Sequence of chain 5.D:
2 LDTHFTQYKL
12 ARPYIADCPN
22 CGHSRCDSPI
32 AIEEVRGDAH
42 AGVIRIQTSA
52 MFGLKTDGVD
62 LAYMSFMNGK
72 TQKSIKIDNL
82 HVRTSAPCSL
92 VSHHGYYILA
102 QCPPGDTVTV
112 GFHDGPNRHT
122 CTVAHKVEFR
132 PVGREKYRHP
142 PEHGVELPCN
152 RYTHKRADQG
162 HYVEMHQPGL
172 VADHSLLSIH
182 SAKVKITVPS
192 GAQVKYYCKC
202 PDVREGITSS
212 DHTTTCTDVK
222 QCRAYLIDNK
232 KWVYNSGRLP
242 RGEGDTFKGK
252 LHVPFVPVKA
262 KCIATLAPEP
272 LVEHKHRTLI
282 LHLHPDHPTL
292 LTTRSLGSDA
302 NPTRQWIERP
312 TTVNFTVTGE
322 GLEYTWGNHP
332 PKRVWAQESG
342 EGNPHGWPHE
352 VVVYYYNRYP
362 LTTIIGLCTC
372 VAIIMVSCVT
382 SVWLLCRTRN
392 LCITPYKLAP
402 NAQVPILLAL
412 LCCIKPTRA

This protein binds this small molecule.
Small molecule (SMILES): O=C(O)[C@@H]1O[C@H](O[C@H]2[C@@H](OS(=O)(=O)O)O[C@@H](O)[C@H](NS(=O)(=O)O)[C@H]2O)[C@@H](OS(=O)(=O)O)[C@H](O)[C@@H]1O

Sequence of chain 5.F:
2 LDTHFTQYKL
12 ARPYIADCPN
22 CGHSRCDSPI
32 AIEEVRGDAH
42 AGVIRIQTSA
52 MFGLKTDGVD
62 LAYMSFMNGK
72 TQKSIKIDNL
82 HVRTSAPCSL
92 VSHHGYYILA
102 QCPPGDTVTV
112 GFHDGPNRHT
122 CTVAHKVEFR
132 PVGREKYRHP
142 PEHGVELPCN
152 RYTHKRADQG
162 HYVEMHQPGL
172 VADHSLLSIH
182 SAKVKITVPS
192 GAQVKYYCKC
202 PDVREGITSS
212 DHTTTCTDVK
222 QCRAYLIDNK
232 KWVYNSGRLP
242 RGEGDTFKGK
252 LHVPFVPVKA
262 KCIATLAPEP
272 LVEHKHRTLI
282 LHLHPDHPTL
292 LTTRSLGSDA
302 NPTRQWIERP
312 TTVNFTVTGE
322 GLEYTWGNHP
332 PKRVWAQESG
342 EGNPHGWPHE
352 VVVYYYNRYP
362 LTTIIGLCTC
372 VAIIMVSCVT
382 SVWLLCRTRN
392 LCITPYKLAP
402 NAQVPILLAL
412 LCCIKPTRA

Binding-site contacts:
Ligand atom O3 contacts residue HIS82 of chain 5.D at 3.9 Å.
Ligand atom OAB contacts residue ARG119 of chain 5.H at 3.5 Å.
Ligand atom C1 contacts residue HIS82 of chain 5.H at 3.7 Å.
Ligand atom OAF contacts residue HIS82 of chain 5.D at 3.2 Å (h-bond).
Ligand atom SAG contacts residue HIS114 of chain 5.H at 4.1 Å.
Ligand atom SAG contacts residue ASN80 of chain 5.D at 4.3 Å.
Ligand atom OBC contacts residue HIS114 of chain 5.D at 4.1 Å.
Ligand atom OBA contacts residue HIS82 of chain 5.D at 4.3 Å.
Ligand atom OAH contacts residue HIS82 of chain 5.D at 3.1 Å (h-bond).
Ligand atom O6B contacts residue ASN80 of chain 5.D at 3.0 Å (h-bond).
Ligand atom OBF contacts residue HIS114 of chain 5.F at 3.9 Å.
Ligand atom O4 contacts residue ASN80 of chain 5.D at 3.1 Å (h-bond).
Ligand atom SBB contacts residue HIS82 of chain 5.F at 3.5 Å (h-bond).
Ligand atom OBC contacts residue HIS82 of chain 5.F at 3.2 Å (h-bond).
Ligand atom C1 contacts residue HIS114 of chain 5.H at 3.5 Å.
Ligand atom O2 contacts residue HIS82 of chain 5.F at 4.0 Å.
Ligand atom O3 contacts residue HIS114 of chain 5.D at 3.3 Å (h-bond).
Ligand atom SAG contacts residue HIS82 of chain 5.D at 3.7 Å.
Ligand atom O1 contacts residue HIS82 of chain 5.H at 3.6 Å.
Ligand atom C6 contacts residue ASN80 of chain 5.D at 3.8 Å.
Ligand atom O4 contacts residue HIS114 of chain 5.D at 3.6 Å.
Ligand atom SBG contacts residue HIS82 of chain 5.F at 4.0 Å.
Ligand atom OBI contacts residue HIS114 of chain 5.F at 3.0 Å (h-bond).
Ligand atom C3 contacts residue HIS82 of chain 5.D at 4.3 Å.
Ligand atom C5 contacts residue HIS82 of chain 5.H at 4.0 Å.
Ligand atom C2 contacts residue HIS82 of chain 5.D at 4.2 Å.
Ligand atom C4 contacts residue ASN80 of chain 5.D at 4.0 Å.
Ligand atom OAH contacts residue ASN80 of chain 5.D at 3.2 Å (h-bond).
Ligand atom SBB contacts residue HIS114 of chain 5.D at 4.2 Å.
Ligand atom O1 contacts residue HIS114 of chain 5.H at 2.8 Å (h-bond).
Ligand atom OBE contacts residue HIS82 of chain 5.F at 2.9 Å (h-bond).
Ligand atom OBH contacts residue HIS114 of chain 5.F at 3.1 Å (h-bond).
Ligand atom SBG contacts residue HIS114 of chain 5.F at 3.5 Å (h-bond).
Ligand atom O5 contacts residue HIS82 of chain 5.H at 3.2 Å (h-bond).
Ligand atom OBF contacts residue HIS82 of chain 5.F at 3.9 Å.
Ligand atom OBA contacts residue HIS114 of chain 5.D at 3.0 Å (h-bond).
Ligand atom N2 contacts residue HIS114 of chain 5.H at 4.1 Å.
Ligand atom OBI contacts residue HIS82 of chain 5.F at 2.9 Å.
Ligand atom OAB contacts residue HIS114 of chain 5.H at 3.3 Å.
Ligand atom OAF contacts residue HIS114 of chain 5.H at 4.1 Å.

Sequence of chain 5.H:
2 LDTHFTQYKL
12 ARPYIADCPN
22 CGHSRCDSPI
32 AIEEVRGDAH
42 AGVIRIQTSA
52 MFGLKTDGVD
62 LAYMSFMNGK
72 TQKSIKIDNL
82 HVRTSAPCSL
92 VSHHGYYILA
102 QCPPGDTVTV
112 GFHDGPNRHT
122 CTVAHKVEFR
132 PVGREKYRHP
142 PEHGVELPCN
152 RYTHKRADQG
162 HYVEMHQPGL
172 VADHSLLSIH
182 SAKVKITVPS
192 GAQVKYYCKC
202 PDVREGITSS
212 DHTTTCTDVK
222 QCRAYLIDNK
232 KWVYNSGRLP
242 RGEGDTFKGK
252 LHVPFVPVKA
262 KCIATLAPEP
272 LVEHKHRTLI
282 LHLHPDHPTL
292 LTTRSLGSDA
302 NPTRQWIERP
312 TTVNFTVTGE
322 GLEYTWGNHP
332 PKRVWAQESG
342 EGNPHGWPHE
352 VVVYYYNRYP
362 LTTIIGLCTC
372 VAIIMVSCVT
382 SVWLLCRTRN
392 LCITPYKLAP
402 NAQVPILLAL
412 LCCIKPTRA